A protein and the small-molecule ligand that binds it are described below.
Small molecule (SMILES): CC(=O)N[C@@H]1[C@@H](O)[C@H](O)[C@@H](CO)O[C@H]1O

Binding-site contacts:
Ligand atom C7 contacts residue GLN611 of chain 1.A at 4.2 Å.
Ligand atom C3 contacts residue ASN362 of chain 1.A at 3.8 Å.
Ligand atom C7 contacts residue PRO610 of chain 1.A at 4.1 Å (hydrophobic).
Ligand atom C7 contacts residue ASN362 of chain 1.A at 3.5 Å.
Ligand atom C8 contacts residue PRO610 of chain 1.A at 3.1 Å (hydrophobic).
Ligand atom C8 contacts residue GLN611 of chain 1.A at 4.1 Å.
Ligand atom C5 contacts residue ASN362 of chain 1.A at 3.7 Å.
Ligand atom N2 contacts residue ASN362 of chain 1.A at 2.9 Å (h-bond).
Ligand atom O7 contacts residue PRO610 of chain 1.A at 4.2 Å.
Ligand atom O7 contacts residue GLN611 of chain 1.A at 3.5 Å.
Ligand atom C8 contacts residue PRO361 of chain 1.A at 4.1 Å (hydrophobic).
Ligand atom O5 contacts residue ASN362 of chain 1.A at 2.4 Å (h-bond).
Ligand atom O7 contacts residue ASN362 of chain 1.A at 3.7 Å.
Ligand atom C2 contacts residue ASN362 of chain 1.A at 2.4 Å.
Ligand atom C1 contacts residue ASN362 of chain 1.A at 1.4 Å.
Ligand atom C4 contacts residue ASN362 of chain 1.A at 4.2 Å.

Sequence of chain 1.A:
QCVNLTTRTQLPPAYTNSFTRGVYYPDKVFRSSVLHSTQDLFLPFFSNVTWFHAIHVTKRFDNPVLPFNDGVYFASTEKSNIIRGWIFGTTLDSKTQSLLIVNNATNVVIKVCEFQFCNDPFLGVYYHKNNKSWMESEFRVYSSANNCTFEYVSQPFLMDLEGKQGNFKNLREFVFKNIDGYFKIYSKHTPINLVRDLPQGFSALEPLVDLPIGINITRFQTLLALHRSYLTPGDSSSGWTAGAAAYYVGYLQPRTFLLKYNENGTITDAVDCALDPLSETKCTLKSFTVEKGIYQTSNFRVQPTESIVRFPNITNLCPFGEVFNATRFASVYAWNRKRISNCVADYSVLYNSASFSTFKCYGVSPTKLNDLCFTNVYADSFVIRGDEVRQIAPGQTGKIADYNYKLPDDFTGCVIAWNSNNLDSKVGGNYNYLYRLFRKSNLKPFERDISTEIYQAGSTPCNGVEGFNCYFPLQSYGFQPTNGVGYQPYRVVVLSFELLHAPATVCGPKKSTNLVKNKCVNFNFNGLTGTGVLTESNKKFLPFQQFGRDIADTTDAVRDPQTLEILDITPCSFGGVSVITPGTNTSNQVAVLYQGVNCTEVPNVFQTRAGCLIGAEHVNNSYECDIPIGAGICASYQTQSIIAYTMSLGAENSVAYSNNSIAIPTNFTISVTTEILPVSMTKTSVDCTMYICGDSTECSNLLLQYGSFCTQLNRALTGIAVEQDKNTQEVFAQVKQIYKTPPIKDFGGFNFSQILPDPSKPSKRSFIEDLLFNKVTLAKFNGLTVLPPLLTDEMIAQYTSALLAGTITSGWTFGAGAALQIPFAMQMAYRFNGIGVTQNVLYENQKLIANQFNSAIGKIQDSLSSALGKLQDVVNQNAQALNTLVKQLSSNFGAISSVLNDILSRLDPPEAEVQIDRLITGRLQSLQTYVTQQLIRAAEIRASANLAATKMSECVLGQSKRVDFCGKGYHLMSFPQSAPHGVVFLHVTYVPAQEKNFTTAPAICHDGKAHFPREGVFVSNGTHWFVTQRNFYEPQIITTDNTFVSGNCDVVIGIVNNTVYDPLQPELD